The small molecule below binds the protein below.
Small molecule (SMILES): CCCCCCCC=O

Binding-site contacts:
Ligand atom C9 contacts residue SER290 of chain 1.B at 4.1 Å.
Ligand atom OAB contacts residue TRP160 of chain 1.B at 4.1 Å.
Ligand atom C8 contacts residue TRP160 of chain 1.B at 3.9 Å (hydrophobic).
Ligand atom OAB contacts residue SER292 of chain 1.B at 4.2 Å.
Ligand atom C7 contacts residue TYR163 of chain 1.B at 4.1 Å (hydrophobic).
Ligand atom OAB contacts residue GLN164 of chain 1.B at 3.9 Å.
Ligand atom C10 contacts residue ALA291 of chain 1.B at 3.8 Å (hydrophobic).
Ligand atom C7 contacts residue SER290 of chain 1.B at 4.4 Å.
Ligand atom C5 contacts residue ARG285 of chain 1.B at 3.8 Å.
Ligand atom C11 contacts residue TRP160 of chain 1.B at 3.9 Å (hydrophobic).
Ligand atom C11 contacts residue TYR163 of chain 1.B at 4.3 Å (hydrophobic).
Ligand atom C14 contacts residue TRP450 of chain 1.B at 3.9 Å (hydrophobic).
Ligand atom C9 contacts residue SER292 of chain 1.B at 3.7 Å.
Ligand atom C8 contacts residue SER290 of chain 1.B at 3.9 Å.
Ligand atom C7 contacts residue SER292 of chain 1.B at 4.3 Å.
Ligand atom OAB contacts residue NAD1 of chain 1.F at 3.3 Å.
Ligand atom C9 contacts residue GLN164 of chain 1.B at 4.4 Å.
Ligand atom C6 contacts residue LEU118 of chain 1.B at 3.9 Å (hydrophobic).
Ligand atom C5 contacts residue TRP450 of chain 1.B at 4.5 Å (hydrophobic).
Ligand atom C8 contacts residue SER292 of chain 1.B at 4.4 Å.
Ligand atom C14 contacts residue ARG285 of chain 1.B at 3.9 Å.
Ligand atom OAB contacts residue ALA291 of chain 1.B at 3.4 Å (h-bond).
Ligand atom OAB contacts residue SER290 of chain 1.B at 3.2 Å (h-bond).
Ligand atom C5 contacts residue LEU118 of chain 1.B at 4.5 Å (hydrophobic).
Ligand atom C10 contacts residue SER292 of chain 1.B at 3.2 Å.
Ligand atom C10 contacts residue NAD1 of chain 1.F at 3.9 Å.
Ligand atom C8 contacts residue TYR163 of chain 1.B at 4.3 Å (hydrophobic).
Ligand atom C9 contacts residue TYR163 of chain 1.B at 4.5 Å (hydrophobic).
Ligand atom C6 contacts residue TRP450 of chain 1.B at 3.7 Å (hydrophobic).
Ligand atom C9 contacts residue PHE456 of chain 1.B at 3.9 Å (hydrophobic).
Ligand atom C9 contacts residue TYR468 of chain 1.B at 4.2 Å (hydrophobic).
Ligand atom C10 contacts residue PHE456 of chain 1.B at 4.1 Å (hydrophobic).
Ligand atom OAB contacts residue ASN159 of chain 1.B at 3.8 Å.
Ligand atom C10 contacts residue SER290 of chain 1.B at 3.2 Å.

Sequence of chain 1.B:
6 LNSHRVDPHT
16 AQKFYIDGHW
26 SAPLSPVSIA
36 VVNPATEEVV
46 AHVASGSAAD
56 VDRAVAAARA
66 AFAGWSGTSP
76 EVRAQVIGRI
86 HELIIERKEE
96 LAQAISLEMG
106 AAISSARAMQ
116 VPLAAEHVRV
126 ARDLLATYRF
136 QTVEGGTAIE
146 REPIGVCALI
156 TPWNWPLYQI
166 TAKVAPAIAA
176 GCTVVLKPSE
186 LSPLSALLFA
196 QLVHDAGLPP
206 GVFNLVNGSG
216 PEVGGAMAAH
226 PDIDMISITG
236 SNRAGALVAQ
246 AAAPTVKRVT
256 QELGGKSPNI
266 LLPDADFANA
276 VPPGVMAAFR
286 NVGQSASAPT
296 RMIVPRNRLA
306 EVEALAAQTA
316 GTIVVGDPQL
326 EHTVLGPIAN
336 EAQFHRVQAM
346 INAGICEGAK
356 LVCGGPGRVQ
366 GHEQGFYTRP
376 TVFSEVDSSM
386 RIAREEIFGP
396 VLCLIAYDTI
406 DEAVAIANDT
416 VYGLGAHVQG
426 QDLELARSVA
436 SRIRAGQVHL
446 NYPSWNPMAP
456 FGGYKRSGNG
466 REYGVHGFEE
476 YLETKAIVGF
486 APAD